This small molecule binds to this protein.
Small molecule (SMILES): CC(=O)N[C@@H]1[C@@H](O)[C@H](O)[C@@H](CO)O[C@H]1O

Binding-site contacts:
Ligand atom C3 contacts residue ASN74 of chain 1.B at 3.8 Å.
Ligand atom O7 contacts residue ASN74 of chain 1.B at 3.4 Å (h-bond).
Ligand atom C4 contacts residue ASN74 of chain 1.B at 4.2 Å.
Ligand atom C8 contacts residue PRO34 of chain 1.B at 4.4 Å (hydrophobic).
Ligand atom C7 contacts residue ASN74 of chain 1.B at 3.3 Å.
Ligand atom O5 contacts residue ASN74 of chain 1.B at 2.4 Å (h-bond).
Ligand atom C5 contacts residue ASN74 of chain 1.B at 3.6 Å.
Ligand atom C2 contacts residue ASN74 of chain 1.B at 2.5 Å.
Ligand atom N2 contacts residue ASN74 of chain 1.B at 2.9 Å (h-bond).
Ligand atom C1 contacts residue ASN74 of chain 1.B at 1.4 Å.
Ligand atom C8 contacts residue PRO33 of chain 1.B at 3.3 Å (hydrophobic).
Ligand atom C8 contacts residue VAL36 of chain 1.B at 4.2 Å (hydrophobic).
Ligand atom C8 contacts residue ASN74 of chain 1.B at 4.4 Å.
Ligand atom O7 contacts residue LEU7 of chain 1.B at 4.0 Å.

Sequence of chain 1.B:
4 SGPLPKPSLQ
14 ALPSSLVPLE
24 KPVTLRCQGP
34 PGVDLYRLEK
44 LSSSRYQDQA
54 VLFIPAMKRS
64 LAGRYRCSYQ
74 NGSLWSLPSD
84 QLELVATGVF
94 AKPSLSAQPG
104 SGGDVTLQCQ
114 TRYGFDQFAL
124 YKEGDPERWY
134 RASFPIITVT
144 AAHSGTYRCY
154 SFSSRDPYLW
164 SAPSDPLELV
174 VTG